The protein below binds the small molecule below.
Small molecule (SMILES): CSCC[C@H](N)C(=O)O

Binding-site contacts:
Ligand atom O contacts residue SER126 of chain 1.B at 2.5 Å (h-bond).
Ligand atom N contacts residue THR102 of chain 1.B at 4.5 Å.
Ligand atom CB contacts residue PRO77 of chain 1.B at 4.3 Å (hydrophobic).
Ligand atom CA contacts residue GLU76 of chain 1.B at 3.7 Å.
Ligand atom O contacts residue THR102 of chain 1.B at 4.3 Å.
Ligand atom CE contacts residue GLY75 of chain 1.B at 4.5 Å.
Ligand atom CA contacts residue GLY75 of chain 1.B at 3.7 Å.
Ligand atom N contacts residue GLY75 of chain 1.B at 2.9 Å (h-bond).
Ligand atom CA contacts residue THR103 of chain 1.B at 3.8 Å.
Ligand atom CA contacts residue SF41 of chain 1.K at 3.4 Å.
Ligand atom O contacts residue SF41 of chain 1.K at 4.0 Å.
Ligand atom CG contacts residue SF41 of chain 1.K at 3.7 Å.
Ligand atom CB contacts residue THR102 of chain 1.B at 3.4 Å.
Ligand atom N contacts residue SF41 of chain 1.K at 2.9 Å.
Ligand atom CB contacts residue THR73 of chain 1.B at 3.9 Å.
Ligand atom SD contacts residue GLY75 of chain 1.B at 4.4 Å.
Ligand atom C contacts residue THR102 of chain 1.B at 4.3 Å.
Ligand atom N contacts residue THR103 of chain 1.B at 4.4 Å.
Ligand atom CG contacts residue THR73 of chain 1.B at 4.0 Å.
Ligand atom CE contacts residue GLY74 of chain 1.B at 3.8 Å.
Ligand atom CG contacts residue GLY75 of chain 1.B at 3.0 Å.
Ligand atom N contacts residue ASN104 of chain 1.B at 3.9 Å.
Ligand atom SD contacts residue SF41 of chain 1.K at 3.4 Å.
Ligand atom CA contacts residue THR102 of chain 1.B at 3.6 Å.
Ligand atom O contacts residue ASN104 of chain 1.B at 3.1 Å (h-bond).
Ligand atom N contacts residue PRO77 of chain 1.B at 4.3 Å.
Ligand atom O contacts residue THR103 of chain 1.B at 3.0 Å (h-bond).
Ligand atom CB contacts residue GLY75 of chain 1.B at 3.4 Å.
Ligand atom C contacts residue SF41 of chain 1.K at 3.1 Å.
Ligand atom C contacts residue ASN104 of chain 1.B at 3.7 Å.
Ligand atom C contacts residue SER126 of chain 1.B at 3.3 Å.
Ligand atom C contacts residue THR103 of chain 1.B at 3.8 Å.
Ligand atom CG contacts residue GLY74 of chain 1.B at 4.1 Å.
Ligand atom N contacts residue GLU76 of chain 1.B at 2.9 Å (salt-bridge).
Ligand atom CE contacts residue CYS31 of chain 1.B at 4.3 Å (hydrophobic).
Ligand atom CB contacts residue SF41 of chain 1.K at 4.1 Å.
Ligand atom OXT contacts residue SF41 of chain 1.K at 2.4 Å.
Ligand atom CE contacts residue SF41 of chain 1.K at 4.0 Å.
Ligand atom OXT contacts residue SER126 of chain 1.B at 3.4 Å (h-bond).
Ligand atom CA contacts residue ASN104 of chain 1.B at 3.7 Å.

Sequence of chain 1.B:
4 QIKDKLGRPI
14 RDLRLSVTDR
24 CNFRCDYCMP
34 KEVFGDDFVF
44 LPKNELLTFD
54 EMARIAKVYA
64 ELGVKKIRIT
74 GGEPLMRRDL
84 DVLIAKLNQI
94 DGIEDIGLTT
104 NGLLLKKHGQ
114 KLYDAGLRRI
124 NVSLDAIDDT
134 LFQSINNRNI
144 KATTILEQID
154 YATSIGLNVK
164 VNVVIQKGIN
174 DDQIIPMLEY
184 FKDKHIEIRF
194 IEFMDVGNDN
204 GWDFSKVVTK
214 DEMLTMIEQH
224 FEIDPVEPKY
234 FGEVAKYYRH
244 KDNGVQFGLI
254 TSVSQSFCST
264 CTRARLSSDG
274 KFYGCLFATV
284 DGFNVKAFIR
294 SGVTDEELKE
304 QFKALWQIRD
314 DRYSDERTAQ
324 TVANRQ